Sequence of chain 2.A:
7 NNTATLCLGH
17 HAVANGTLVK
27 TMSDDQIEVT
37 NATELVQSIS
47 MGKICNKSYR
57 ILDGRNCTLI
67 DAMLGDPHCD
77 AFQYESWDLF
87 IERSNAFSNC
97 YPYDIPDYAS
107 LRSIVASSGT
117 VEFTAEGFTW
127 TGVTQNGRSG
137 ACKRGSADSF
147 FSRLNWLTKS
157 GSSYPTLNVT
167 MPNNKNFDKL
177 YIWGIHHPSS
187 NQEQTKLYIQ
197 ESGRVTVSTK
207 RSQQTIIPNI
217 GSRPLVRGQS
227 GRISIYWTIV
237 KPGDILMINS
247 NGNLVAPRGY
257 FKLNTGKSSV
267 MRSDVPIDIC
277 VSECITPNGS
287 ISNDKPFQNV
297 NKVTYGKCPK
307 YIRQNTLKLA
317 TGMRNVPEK

Binding-site contacts:
Ligand atom O5 contacts residue ASN164 of chain 2.A at 2.3 Å (h-bond).
Ligand atom C4 contacts residue ASN164 of chain 2.A at 4.3 Å.
Ligand atom C8 contacts residue PRO220 of chain 3.A at 4.2 Å (hydrophobic).
Ligand atom O7 contacts residue LEU221 of chain 3.A at 3.1 Å (h-bond).
Ligand atom C7 contacts residue ASN164 of chain 2.A at 3.2 Å.
Ligand atom C2 contacts residue ASN164 of chain 2.A at 2.5 Å.
Ligand atom C2 contacts residue SER218 of chain 3.A at 4.3 Å.
Ligand atom C7 contacts residue SER218 of chain 3.A at 4.0 Å.
Ligand atom C3 contacts residue ASN164 of chain 2.A at 3.8 Å.
Ligand atom C5 contacts residue LEU221 of chain 3.A at 4.3 Å (hydrophobic).
Ligand atom O7 contacts residue ARG219 of chain 3.A at 4.3 Å.
Ligand atom C5 contacts residue MET243 of chain 2.A at 4.0 Å (hydrophobic).
Ligand atom C7 contacts residue MET243 of chain 2.A at 4.3 Å (hydrophobic).
Ligand atom C8 contacts residue ASN164 of chain 2.A at 3.5 Å.
Ligand atom C8 contacts residue MET243 of chain 2.A at 4.1 Å (hydrophobic).
Ligand atom C1 contacts residue ASN164 of chain 2.A at 1.4 Å.
Ligand atom O5 contacts residue LEU221 of chain 3.A at 4.0 Å.
Ligand atom O7 contacts residue MET243 of chain 2.A at 3.9 Å.
Ligand atom C5 contacts residue THR166 of chain 2.A at 4.2 Å.
Ligand atom C8 contacts residue ILE241 of chain 2.A at 3.7 Å (hydrophobic).
Ligand atom O7 contacts residue ASN164 of chain 2.A at 4.1 Å.
Ligand atom O3 contacts residue LEU221 of chain 3.A at 4.1 Å.
Ligand atom C6 contacts residue THR166 of chain 2.A at 3.5 Å.
Ligand atom C8 contacts residue LEU221 of chain 3.A at 4.3 Å (hydrophobic).
Ligand atom C3 contacts residue SER218 of chain 3.A at 4.4 Å.
Ligand atom N2 contacts residue ASN164 of chain 2.A at 2.8 Å (h-bond).
Ligand atom C5 contacts residue ASN164 of chain 2.A at 3.6 Å.
Ligand atom C7 contacts residue PRO220 of chain 3.A at 4.4 Å (hydrophobic).
Ligand atom C7 contacts residue LEU221 of chain 3.A at 3.9 Å (hydrophobic).
Ligand atom O7 contacts residue SER218 of chain 3.A at 3.8 Å.
Ligand atom O7 contacts residue PRO220 of chain 3.A at 3.6 Å.
Ligand atom C6 contacts residue MET243 of chain 2.A at 4.5 Å (hydrophobic).
Ligand atom N2 contacts residue SER218 of chain 3.A at 3.3 Å (h-bond).

Sequence of chain 3.A:
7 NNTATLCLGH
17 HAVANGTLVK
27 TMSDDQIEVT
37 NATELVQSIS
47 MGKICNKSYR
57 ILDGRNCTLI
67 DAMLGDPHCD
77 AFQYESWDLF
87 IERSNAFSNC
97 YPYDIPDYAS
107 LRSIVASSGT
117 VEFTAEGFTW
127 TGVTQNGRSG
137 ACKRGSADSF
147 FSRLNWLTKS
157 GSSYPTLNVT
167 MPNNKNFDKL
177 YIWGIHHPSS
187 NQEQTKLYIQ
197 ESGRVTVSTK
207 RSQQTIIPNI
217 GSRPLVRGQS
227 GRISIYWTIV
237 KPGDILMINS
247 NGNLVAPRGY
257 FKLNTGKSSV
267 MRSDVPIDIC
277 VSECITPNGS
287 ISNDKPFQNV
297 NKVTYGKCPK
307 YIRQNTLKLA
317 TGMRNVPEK

This small molecule binds to this protein.
Small molecule (SMILES): CC(=O)N[C@H]1[C@H](O[C@H]2[C@H](O)[C@@H](NC(C)=O)CO[C@@H]2CO)O[C@H](CO)[C@@H](OC2O[C@H](CO[C@H]3O[C@H](CO)[C@@H](O)[C@H](O)[C@@H]3O)[C@@H](O)[C@H](O)[C@@H]2O)[C@@H]1O